Binding-site contacts:
Ligand atom C5 contacts residue ASN209 of chain 1.B at 3.6 Å.
Ligand atom O6 contacts residue GLN166 of chain 1.B at 4.4 Å.
Ligand atom N2 contacts residue ASN209 of chain 1.B at 3.1 Å (h-bond).
Ligand atom C2 contacts residue ASN209 of chain 1.B at 2.4 Å.
Ligand atom C1 contacts residue ASN209 of chain 1.B at 1.4 Å.
Ligand atom C4 contacts residue ASN209 of chain 1.B at 4.0 Å.
Ligand atom C3 contacts residue ASN209 of chain 1.B at 3.8 Å.
Ligand atom O6 contacts residue ARG198 of chain 1.B at 4.3 Å.
Ligand atom O5 contacts residue ASN209 of chain 1.B at 2.4 Å (h-bond).
Ligand atom C8 contacts residue ASN209 of chain 1.B at 4.3 Å.
Ligand atom C7 contacts residue ASN209 of chain 1.B at 4.1 Å.
Ligand atom C8 contacts residue PRO207 of chain 1.B at 4.3 Å (hydrophobic).

Sequence of chain 1.B:
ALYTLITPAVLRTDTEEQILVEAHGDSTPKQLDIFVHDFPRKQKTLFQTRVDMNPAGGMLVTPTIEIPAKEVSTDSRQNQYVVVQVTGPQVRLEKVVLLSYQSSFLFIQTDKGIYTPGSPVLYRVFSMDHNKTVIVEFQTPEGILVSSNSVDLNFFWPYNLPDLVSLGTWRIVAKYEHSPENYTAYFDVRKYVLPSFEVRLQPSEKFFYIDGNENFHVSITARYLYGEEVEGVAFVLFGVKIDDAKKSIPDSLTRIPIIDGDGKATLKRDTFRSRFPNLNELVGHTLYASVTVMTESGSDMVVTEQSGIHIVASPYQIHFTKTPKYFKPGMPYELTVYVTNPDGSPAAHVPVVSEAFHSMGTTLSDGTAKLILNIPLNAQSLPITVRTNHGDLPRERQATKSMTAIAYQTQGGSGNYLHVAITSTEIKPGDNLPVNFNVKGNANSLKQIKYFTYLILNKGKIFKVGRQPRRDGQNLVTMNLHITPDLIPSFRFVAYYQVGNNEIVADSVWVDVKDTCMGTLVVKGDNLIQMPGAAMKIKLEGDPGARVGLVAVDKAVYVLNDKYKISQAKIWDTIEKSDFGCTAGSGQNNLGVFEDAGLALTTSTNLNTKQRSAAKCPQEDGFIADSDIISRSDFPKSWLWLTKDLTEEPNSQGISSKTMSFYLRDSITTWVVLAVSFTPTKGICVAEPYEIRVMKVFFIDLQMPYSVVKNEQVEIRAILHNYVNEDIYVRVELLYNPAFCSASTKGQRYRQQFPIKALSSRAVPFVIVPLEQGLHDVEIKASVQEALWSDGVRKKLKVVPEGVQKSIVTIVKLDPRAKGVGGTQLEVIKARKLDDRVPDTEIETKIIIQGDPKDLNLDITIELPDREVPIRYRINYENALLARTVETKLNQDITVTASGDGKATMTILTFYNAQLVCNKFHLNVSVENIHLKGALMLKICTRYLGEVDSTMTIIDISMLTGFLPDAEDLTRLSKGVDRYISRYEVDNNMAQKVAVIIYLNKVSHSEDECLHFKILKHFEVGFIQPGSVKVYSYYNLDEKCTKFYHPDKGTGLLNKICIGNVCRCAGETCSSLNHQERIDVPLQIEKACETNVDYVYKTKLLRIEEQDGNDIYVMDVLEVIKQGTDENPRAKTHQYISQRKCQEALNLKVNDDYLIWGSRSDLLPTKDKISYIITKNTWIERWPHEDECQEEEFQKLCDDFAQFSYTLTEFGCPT

This protein binds this small molecule.
Small molecule (SMILES): CC(=O)N[C@H]1[C@H](O[C@H]2[C@H](O)[C@@H](NC(C)=O)CO[C@@H]2CO)O[C@H](CO)[C@@H](O)[C@@H]1O